Sequence of chain 1.C:
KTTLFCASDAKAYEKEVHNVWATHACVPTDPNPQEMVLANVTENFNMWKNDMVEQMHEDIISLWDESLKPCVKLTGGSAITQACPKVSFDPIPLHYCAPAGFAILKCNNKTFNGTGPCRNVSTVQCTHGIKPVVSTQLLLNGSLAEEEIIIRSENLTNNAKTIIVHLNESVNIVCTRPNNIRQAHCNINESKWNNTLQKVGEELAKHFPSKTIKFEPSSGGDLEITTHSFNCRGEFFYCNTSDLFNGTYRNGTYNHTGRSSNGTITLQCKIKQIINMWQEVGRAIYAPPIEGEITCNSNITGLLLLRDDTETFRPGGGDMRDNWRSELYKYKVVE

Binding-site contacts:
Ligand atom N2 contacts residue CYS309 of chain 1.C at 4.4 Å.
Ligand atom O7 contacts residue PRO96 of chain 1.C at 3.9 Å.
Ligand atom C2 contacts residue SER311 of chain 1.C at 4.1 Å.
Ligand atom C3 contacts residue ASP95 of chain 1.C at 4.3 Å.
Ligand atom O7 contacts residue ASN146 of chain 1.C at 4.0 Å.
Ligand atom C1 contacts residue SER311 of chain 1.C at 4.2 Å.
Ligand atom C5 contacts residue ASN146 of chain 1.C at 3.6 Å.
Ligand atom C3 contacts residue ASN310 of chain 1.C at 4.0 Å.
Ligand atom C7 contacts residue SER311 of chain 1.C at 3.9 Å.
Ligand atom O6 contacts residue ASP95 of chain 1.C at 4.4 Å.
Ligand atom C3 contacts residue ASN146 of chain 1.C at 3.8 Å.
Ligand atom O3 contacts residue ASP95 of chain 1.C at 3.8 Å.
Ligand atom O7 contacts residue ASN244 of chain 1.C at 4.4 Å.
Ligand atom O7 contacts residue VAL138 of chain 1.C at 4.4 Å.
Ligand atom C4 contacts residue ASN310 of chain 1.C at 4.2 Å.
Ligand atom C2 contacts residue ASN146 of chain 1.C at 2.5 Å.
Ligand atom O6 contacts residue LYS136 of chain 1.C at 3.4 Å (salt-bridge).
Ligand atom O3 contacts residue CYS309 of chain 1.C at 3.4 Å (h-bond).
Ligand atom O5 contacts residue LYS136 of chain 1.C at 3.7 Å.
Ligand atom O4 contacts residue ASN310 of chain 1.C at 4.2 Å.
Ligand atom N2 contacts residue SER311 of chain 1.C at 3.1 Å (h-bond).
Ligand atom O5 contacts residue ASN310 of chain 1.C at 4.2 Å.
Ligand atom C8 contacts residue VAL138 of chain 1.C at 4.2 Å (hydrophobic).
Ligand atom C1 contacts residue ASN310 of chain 1.C at 4.0 Å.
Ligand atom C8 contacts residue LEU145 of chain 1.C at 4.0 Å (hydrophobic).
Ligand atom C7 contacts residue ASN146 of chain 1.C at 3.7 Å.
Ligand atom C5 contacts residue ASN310 of chain 1.C at 3.7 Å.
Ligand atom C3 contacts residue CYS309 of chain 1.C at 4.4 Å (hydrophobic).
Ligand atom C4 contacts residue ASP95 of chain 1.C at 4.0 Å.
Ligand atom C8 contacts residue ASN244 of chain 1.C at 4.0 Å.
Ligand atom C3 contacts residue SER311 of chain 1.C at 4.4 Å.
Ligand atom C7 contacts residue CYS309 of chain 1.C at 4.5 Å (hydrophobic).
Ligand atom O5 contacts residue ASN146 of chain 1.C at 2.3 Å (h-bond).
Ligand atom C1 contacts residue ASN146 of chain 1.C at 1.4 Å.
Ligand atom N2 contacts residue ASN146 of chain 1.C at 3.0 Å (h-bond).
Ligand atom C8 contacts residue SER311 of chain 1.C at 3.7 Å.
Ligand atom C6 contacts residue LYS136 of chain 1.C at 4.3 Å.
Ligand atom C8 contacts residue PHE243 of chain 1.C at 4.3 Å (hydrophobic).
Ligand atom C4 contacts residue ASN146 of chain 1.C at 4.2 Å.

The protein below binds the small molecule below.
Small molecule (SMILES): CC(=O)N[C@@H]1[C@@H](O)[C@H](O)[C@@H](CO)O[C@H]1O